Binding-site contacts:
Ligand atom OAD contacts residue LYS125 of chain 1.B at 3.4 Å (salt-bridge).
Ligand atom CAF contacts residue ALA65 of chain 1.A at 4.3 Å (hydrophobic).
Ligand atom CAE contacts residue THR89 of chain 1.A at 4.3 Å.
Ligand atom OAD contacts residue PRO124 of chain 1.B at 2.8 Å.
Ligand atom CAI contacts residue ASN134 of chain 1.B at 4.5 Å.
Ligand atom CAG contacts residue THR89 of chain 1.A at 3.9 Å.
Ligand atom CAG contacts residue SER135 of chain 1.B at 3.5 Å.
Ligand atom OAB contacts residue SER123 of chain 1.B at 3.4 Å.
Ligand atom CAG contacts residue ILE137 of chain 1.B at 4.0 Å (hydrophobic).
Ligand atom CAE contacts residue SER135 of chain 1.B at 3.2 Å.
Ligand atom CAH contacts residue ALA64 of chain 1.A at 4.3 Å (hydrophobic).
Ligand atom CAI contacts residue GLN136 of chain 1.B at 4.1 Å.
Ligand atom SAO contacts residue LYS125 of chain 1.B at 3.2 Å.
Ligand atom CAN contacts residue ALA133 of chain 1.B at 3.4 Å (hydrophobic).
Ligand atom CAF contacts residue SER135 of chain 1.B at 4.5 Å.
Ligand atom CAF contacts residue ASN134 of chain 1.B at 3.7 Å.
Ligand atom CAH contacts residue ALA65 of chain 1.A at 4.4 Å (hydrophobic).
Ligand atom CAN contacts residue ASN134 of chain 1.B at 4.0 Å.
Ligand atom CAE contacts residue PHE60 of chain 1.A at 4.0 Å (hydrophobic).
Ligand atom OAD contacts residue SER123 of chain 1.B at 4.1 Å.
Ligand atom CAE contacts residue GLN136 of chain 1.B at 4.1 Å.
Ligand atom CAI contacts residue ILE137 of chain 1.B at 4.0 Å (hydrophobic).
Ligand atom CAE contacts residue ALA64 of chain 1.A at 3.9 Å (hydrophobic).
Ligand atom SAO contacts residue PRO124 of chain 1.B at 4.0 Å.
Ligand atom CAN contacts residue SER135 of chain 1.B at 4.3 Å.
Ligand atom OAA contacts residue LYS125 of chain 1.B at 2.9 Å.
Ligand atom CAG contacts residue GLN136 of chain 1.B at 3.9 Å.
Ligand atom CAF contacts residue ARG61 of chain 1.A at 4.3 Å.
Ligand atom CAI contacts residue SER135 of chain 1.B at 4.2 Å.
Ligand atom NAL contacts residue ALA133 of chain 1.B at 3.9 Å.
Ligand atom CAJ contacts residue ALA133 of chain 1.B at 3.5 Å (hydrophobic).
Ligand atom SAO contacts residue SER123 of chain 1.B at 4.4 Å.
Ligand atom OAB contacts residue LYS125 of chain 1.B at 2.9 Å.
Ligand atom CAH contacts residue ASN134 of chain 1.B at 3.8 Å.
Ligand atom CAK contacts residue PRO124 of chain 1.B at 4.5 Å (hydrophobic).
Ligand atom OAB contacts residue PRO124 of chain 1.B at 4.3 Å.
Ligand atom CAE contacts residue ASN134 of chain 1.B at 3.8 Å.
Ligand atom CAF contacts residue ALA64 of chain 1.A at 3.2 Å (hydrophobic).
Ligand atom CAI contacts residue ALA133 of chain 1.B at 3.5 Å (hydrophobic).

Sequence of chain 1.B:
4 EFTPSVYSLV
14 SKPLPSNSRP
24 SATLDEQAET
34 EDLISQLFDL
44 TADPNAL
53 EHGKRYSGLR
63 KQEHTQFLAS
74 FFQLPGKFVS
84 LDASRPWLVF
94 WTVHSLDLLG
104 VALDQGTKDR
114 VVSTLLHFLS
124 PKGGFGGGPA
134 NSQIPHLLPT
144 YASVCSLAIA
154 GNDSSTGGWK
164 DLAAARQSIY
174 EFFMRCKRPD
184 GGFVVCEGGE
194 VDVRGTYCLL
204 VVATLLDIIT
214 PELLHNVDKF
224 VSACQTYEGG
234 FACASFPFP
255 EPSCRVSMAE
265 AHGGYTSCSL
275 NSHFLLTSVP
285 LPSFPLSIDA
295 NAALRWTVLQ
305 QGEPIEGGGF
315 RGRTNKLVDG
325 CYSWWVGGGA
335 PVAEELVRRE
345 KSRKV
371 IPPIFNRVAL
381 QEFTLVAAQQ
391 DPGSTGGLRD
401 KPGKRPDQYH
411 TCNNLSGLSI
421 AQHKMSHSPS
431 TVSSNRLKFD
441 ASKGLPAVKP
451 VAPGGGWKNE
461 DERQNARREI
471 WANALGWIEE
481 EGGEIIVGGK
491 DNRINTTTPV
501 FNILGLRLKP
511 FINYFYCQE

Sequence of chain 1.A:
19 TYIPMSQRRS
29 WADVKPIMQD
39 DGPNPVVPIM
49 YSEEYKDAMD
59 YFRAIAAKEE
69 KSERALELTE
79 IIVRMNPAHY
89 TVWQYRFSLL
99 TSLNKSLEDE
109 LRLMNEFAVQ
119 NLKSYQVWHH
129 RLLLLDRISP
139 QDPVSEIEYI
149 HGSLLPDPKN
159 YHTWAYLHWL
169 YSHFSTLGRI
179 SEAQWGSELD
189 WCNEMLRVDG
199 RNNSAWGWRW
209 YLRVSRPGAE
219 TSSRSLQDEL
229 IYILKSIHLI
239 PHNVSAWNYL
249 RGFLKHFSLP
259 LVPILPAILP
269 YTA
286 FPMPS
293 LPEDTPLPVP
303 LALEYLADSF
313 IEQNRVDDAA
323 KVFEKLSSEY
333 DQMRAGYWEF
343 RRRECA

This protein binds this small molecule.
Small molecule (SMILES): O=S(=O)(O)CC(O)CNC1CCCCC1